Binding-site contacts:
Ligand atom C16 contacts residue ASP120 of chain 1.A at 3.3 Å.
Ligand atom C6 contacts residue TYR443 of chain 1.A at 3.6 Å (hydrophobic).
Ligand atom C5 contacts residue ASN428 of chain 1.A at 3.6 Å.
Ligand atom C11 contacts residue PHE425 of chain 1.A at 3.6 Å (hydrophobic).
Ligand atom N7 contacts residue SER210 of chain 1.A at 3.2 Å (h-bond).
Ligand atom C22 contacts residue ASN447 of chain 1.A at 3.3 Å.
Ligand atom C10 contacts residue SER214 of chain 1.A at 3.8 Å.
Ligand atom N19 contacts residue ASP120 of chain 1.A at 2.8 Å (salt-bridge).
Ligand atom C22 contacts residue ASP120 of chain 1.A at 3.8 Å.
Ligand atom C10 contacts residue PHE425 of chain 1.A at 3.8 Å (hydrophobic).
Ligand atom C13 contacts residue PHE425 of chain 1.A at 3.7 Å (hydrophobic).
Ligand atom N19 contacts residue ASN447 of chain 1.A at 2.9 Å (h-bond).
Ligand atom N19 contacts residue TYR451 of chain 1.A at 3.3 Å (h-bond).
Ligand atom C1 contacts residue PHE200 of chain 1.A at 3.8 Å (hydrophobic).
Ligand atom C1 contacts residue ASN428 of chain 1.A at 3.6 Å.
Ligand atom C20 contacts residue ASP120 of chain 1.A at 3.6 Å.
Ligand atom C6 contacts residue PHE200 of chain 1.A at 3.5 Å (hydrophobic).
Ligand atom C2 contacts residue ASN428 of chain 1.A at 3.7 Å.
Ligand atom C18 contacts residue ASP120 of chain 1.A at 3.5 Å.
Ligand atom C6 contacts residue ASN428 of chain 1.A at 3.5 Å.
Ligand atom C11 contacts residue VAL121 of chain 1.A at 3.6 Å (hydrophobic).
Ligand atom C10 contacts residue VAL121 of chain 1.A at 3.8 Å (hydrophobic).
Ligand atom C20 contacts residue ASN447 of chain 1.A at 3.4 Å.
Ligand atom O17 contacts residue ASN447 of chain 1.A at 3.1 Å (h-bond).
Ligand atom C9 contacts residue PHE425 of chain 1.A at 3.8 Å (hydrophobic).
Ligand atom C12 contacts residue PHE425 of chain 1.A at 3.5 Å (hydrophobic).
Ligand atom C21 contacts residue ASP120 of chain 1.A at 3.7 Å.
Ligand atom C5 contacts residue PHE200 of chain 1.A at 3.7 Å (hydrophobic).
Ligand atom C3 contacts residue ASN428 of chain 1.A at 3.8 Å.
Ligand atom C8 contacts residue PHE425 of chain 1.A at 3.7 Å (hydrophobic).
Ligand atom C18 contacts residue ASN447 of chain 1.A at 3.8 Å.
Ligand atom C22 contacts residue TRP116 of chain 1.A at 3.7 Å (hydrophobic).
Ligand atom O17 contacts residue TYR451 of chain 1.A at 3.3 Å.
Ligand atom O17 contacts residue TRP421 of chain 1.A at 3.5 Å.
Ligand atom O14 contacts residue PHE424 of chain 1.A at 3.6 Å.
Ligand atom C16 contacts residue PHE424 of chain 1.A at 3.8 Å (hydrophobic).
Ligand atom O17 contacts residue ASP120 of chain 1.A at 2.5 Å (salt-bridge).
Ligand atom C4 contacts residue ASN428 of chain 1.A at 3.7 Å.
Ligand atom C15 contacts residue ASP120 of chain 1.A at 3.5 Å.
Ligand atom C22 contacts residue TYR451 of chain 1.A at 3.4 Å (hydrophobic).

Sequence of chain 1.A:
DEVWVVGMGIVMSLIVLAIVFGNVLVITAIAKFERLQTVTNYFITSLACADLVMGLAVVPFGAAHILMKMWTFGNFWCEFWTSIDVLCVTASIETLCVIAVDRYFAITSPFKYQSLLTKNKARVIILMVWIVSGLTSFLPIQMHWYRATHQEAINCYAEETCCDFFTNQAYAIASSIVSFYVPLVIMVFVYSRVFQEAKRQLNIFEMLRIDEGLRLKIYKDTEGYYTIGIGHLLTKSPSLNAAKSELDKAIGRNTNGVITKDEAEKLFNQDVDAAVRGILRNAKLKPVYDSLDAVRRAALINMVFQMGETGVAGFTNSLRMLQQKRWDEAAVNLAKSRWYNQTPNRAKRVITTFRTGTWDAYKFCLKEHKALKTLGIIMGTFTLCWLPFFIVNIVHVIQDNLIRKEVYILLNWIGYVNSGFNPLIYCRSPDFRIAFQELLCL

The protein below binds the small molecule below.
Small molecule (SMILES): CC(C)NC[C@H](O)COc1cccc2[nH]c3ccccc3c12